Sequence of chain 1.B:
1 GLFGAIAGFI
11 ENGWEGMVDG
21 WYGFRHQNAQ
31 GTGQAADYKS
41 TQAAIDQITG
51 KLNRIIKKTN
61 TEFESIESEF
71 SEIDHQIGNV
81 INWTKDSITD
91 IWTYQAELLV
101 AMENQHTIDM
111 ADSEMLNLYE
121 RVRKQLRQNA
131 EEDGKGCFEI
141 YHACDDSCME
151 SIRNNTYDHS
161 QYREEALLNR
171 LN

A small-molecule ligand and the protein it binds are described below.
Small molecule (SMILES): CC(=O)N[C@@H]1[C@@H](O)[C@H](O)[C@@H](CO)O[C@H]1O

Binding-site contacts:
Ligand atom C7 contacts residue ASN82 of chain 1.B at 3.8 Å.
Ligand atom C7 contacts residue GLU106 of chain 1.E at 4.4 Å.
Ligand atom N2 contacts residue CA1 of chain 1.U at 4.0 Å.
Ligand atom O7 contacts residue HIS75 of chain 1.B at 4.3 Å.
Ligand atom C1 contacts residue ASN82 of chain 1.B at 1.4 Å.
Ligand atom C8 contacts residue HIS75 of chain 1.B at 3.7 Å.
Ligand atom O5 contacts residue ASN82 of chain 1.B at 2.3 Å (h-bond).
Ligand atom C3 contacts residue ASN82 of chain 1.B at 3.8 Å.
Ligand atom C5 contacts residue ASN82 of chain 1.B at 3.7 Å.
Ligand atom C8 contacts residue CA1 of chain 1.U at 4.0 Å.
Ligand atom C2 contacts residue CA1 of chain 1.U at 4.2 Å.
Ligand atom N2 contacts residue ASN79 of chain 1.B at 4.4 Å.
Ligand atom O7 contacts residue ASN82 of chain 1.B at 4.2 Å.
Ligand atom N2 contacts residue GLY78 of chain 1.B at 4.5 Å.
Ligand atom O7 contacts residue ASN79 of chain 1.B at 3.2 Å (h-bond).
Ligand atom C7 contacts residue CA1 of chain 1.U at 3.2 Å.
Ligand atom C4 contacts residue ASN82 of chain 1.B at 4.2 Å.
Ligand atom O7 contacts residue CA1 of chain 1.U at 2.3 Å.
Ligand atom C7 contacts residue ASN79 of chain 1.B at 3.4 Å.
Ligand atom C1 contacts residue GLU67 of chain 1.B at 4.5 Å.
Ligand atom C2 contacts residue ASN82 of chain 1.B at 2.4 Å.
Ligand atom O7 contacts residue GLU106 of chain 1.E at 3.3 Å (salt-bridge).
Ligand atom N2 contacts residue ASN82 of chain 1.B at 2.9 Å (h-bond).
Ligand atom C8 contacts residue GLY78 of chain 1.B at 3.8 Å.
Ligand atom C8 contacts residue ASN79 of chain 1.B at 3.2 Å.

Sequence of chain 1.E:
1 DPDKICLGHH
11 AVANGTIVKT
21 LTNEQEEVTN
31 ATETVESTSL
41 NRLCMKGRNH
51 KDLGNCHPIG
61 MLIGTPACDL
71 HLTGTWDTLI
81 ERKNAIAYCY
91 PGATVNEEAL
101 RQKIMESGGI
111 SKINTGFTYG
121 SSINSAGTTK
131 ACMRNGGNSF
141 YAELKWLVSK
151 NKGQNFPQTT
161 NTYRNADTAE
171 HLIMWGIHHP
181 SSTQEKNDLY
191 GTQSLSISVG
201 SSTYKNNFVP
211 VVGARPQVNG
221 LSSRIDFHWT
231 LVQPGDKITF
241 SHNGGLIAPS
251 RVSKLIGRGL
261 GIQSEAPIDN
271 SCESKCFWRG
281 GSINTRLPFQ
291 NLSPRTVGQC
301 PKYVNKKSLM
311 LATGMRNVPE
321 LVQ